This protein binds this small molecule.
Small molecule (SMILES): CC(C)CN(C[C@@H](O)[C@H](Cc1ccccc1)NC(=O)O[C@H]1CCOC1)S(=O)(=O)c1ccc(N)cc1

Sequence of chain 1.A:
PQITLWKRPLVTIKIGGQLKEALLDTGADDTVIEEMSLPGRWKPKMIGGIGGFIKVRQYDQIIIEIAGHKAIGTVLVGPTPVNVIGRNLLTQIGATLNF

Binding-site contacts:
Ligand atom C2 contacts residue ILE50 of chain 1.A at 3.6 Å (hydrophobic).
Ligand atom O6 contacts residue ASP29 of chain 1.B at 3.4 Å (salt-bridge).
Ligand atom N3 contacts residue ASP30 of chain 1.A at 3.3 Å (salt-bridge).
Ligand atom C19 contacts residue ALA28 of chain 1.A at 3.4 Å (hydrophobic).
Ligand atom C25 contacts residue ASP30 of chain 1.B at 3.2 Å.
Ligand atom C12 contacts residue ILE50 of chain 1.B at 3.6 Å (hydrophobic).
Ligand atom C24 contacts residue VAL82 of chain 1.B at 3.3 Å (hydrophobic).
Ligand atom C6 contacts residue ASP25 of chain 1.B at 3.6 Å.
Ligand atom O2 contacts residue GLY49 of chain 1.B at 3.7 Å.
Ligand atom C6 contacts residue ASP25 of chain 1.A at 3.4 Å.
Ligand atom C16 contacts residue ASP25 of chain 1.B at 3.7 Å.
Ligand atom O4 contacts residue ILE50 of chain 1.B at 3.7 Å.
Ligand atom C12 contacts residue GLY49 of chain 1.B at 3.5 Å.
Ligand atom C10 contacts residue ILE50 of chain 1.B at 3.8 Å (hydrophobic).
Ligand atom O3 contacts residue GLY27 of chain 1.B at 3.4 Å.
Ligand atom O5 contacts residue ILE50 of chain 1.B at 3.4 Å.
Ligand atom C9 contacts residue GLY27 of chain 1.B at 3.6 Å.
Ligand atom C11 contacts residue VAL82 of chain 1.A at 3.6 Å (hydrophobic).
Ligand atom O5 contacts residue GLY49 of chain 1.A at 3.2 Å.
Ligand atom O1 contacts residue ALA28 of chain 1.B at 3.7 Å.
Ligand atom N1 contacts residue GLY27 of chain 1.B at 3.2 Å (h-bond).
Ligand atom C19 contacts residue ASP30 of chain 1.A at 3.4 Å.
Ligand atom C9 contacts residue VAL82 of chain 1.A at 3.7 Å (hydrophobic).
Ligand atom O3 contacts residue ASP25 of chain 1.B at 2.7 Å (salt-bridge).
Ligand atom C25 contacts residue VAL32 of chain 1.B at 3.6 Å (hydrophobic).
Ligand atom C15 contacts residue GLY27 of chain 1.A at 3.6 Å.
Ligand atom O6 contacts residue ASP30 of chain 1.B at 3.3 Å (salt-bridge).
Ligand atom C22 contacts residue GLY48 of chain 1.A at 3.5 Å.
Ligand atom C7 contacts residue ASP25 of chain 1.A at 3.3 Å.
Ligand atom C25 contacts residue ALA28 of chain 1.B at 3.8 Å (hydrophobic).
Ligand atom C18 contacts residue ALA28 of chain 1.A at 3.5 Å (hydrophobic).
Ligand atom C13 contacts residue VAL82 of chain 1.A at 3.5 Å (hydrophobic).
Ligand atom O5 contacts residue GLY48 of chain 1.A at 3.7 Å.
Ligand atom C19 contacts residue VAL32 of chain 1.A at 3.4 Å (hydrophobic).
Ligand atom C12 contacts residue VAL82 of chain 1.A at 3.7 Å (hydrophobic).
Ligand atom C12 contacts residue PRO81 of chain 1.A at 3.6 Å (hydrophobic).
Ligand atom C14 contacts residue ASP25 of chain 1.A at 3.2 Å.
Ligand atom O3 contacts residue ASP25 of chain 1.A at 2.6 Å (salt-bridge).
Ligand atom C13 contacts residue PRO81 of chain 1.A at 3.8 Å (hydrophobic).
Ligand atom C4 contacts residue GLY48 of chain 1.B at 3.7 Å.

Sequence of chain 1.B:
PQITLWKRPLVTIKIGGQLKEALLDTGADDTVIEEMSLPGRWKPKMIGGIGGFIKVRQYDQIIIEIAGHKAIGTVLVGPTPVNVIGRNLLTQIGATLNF